This protein binds this small molecule.
Small molecule (SMILES): C/C(NCc1cnc(C)nc1N)=C(/S)CCO[P](=O)([O-])O[P](=O)([O-])O

Sequence of chain 2.A:
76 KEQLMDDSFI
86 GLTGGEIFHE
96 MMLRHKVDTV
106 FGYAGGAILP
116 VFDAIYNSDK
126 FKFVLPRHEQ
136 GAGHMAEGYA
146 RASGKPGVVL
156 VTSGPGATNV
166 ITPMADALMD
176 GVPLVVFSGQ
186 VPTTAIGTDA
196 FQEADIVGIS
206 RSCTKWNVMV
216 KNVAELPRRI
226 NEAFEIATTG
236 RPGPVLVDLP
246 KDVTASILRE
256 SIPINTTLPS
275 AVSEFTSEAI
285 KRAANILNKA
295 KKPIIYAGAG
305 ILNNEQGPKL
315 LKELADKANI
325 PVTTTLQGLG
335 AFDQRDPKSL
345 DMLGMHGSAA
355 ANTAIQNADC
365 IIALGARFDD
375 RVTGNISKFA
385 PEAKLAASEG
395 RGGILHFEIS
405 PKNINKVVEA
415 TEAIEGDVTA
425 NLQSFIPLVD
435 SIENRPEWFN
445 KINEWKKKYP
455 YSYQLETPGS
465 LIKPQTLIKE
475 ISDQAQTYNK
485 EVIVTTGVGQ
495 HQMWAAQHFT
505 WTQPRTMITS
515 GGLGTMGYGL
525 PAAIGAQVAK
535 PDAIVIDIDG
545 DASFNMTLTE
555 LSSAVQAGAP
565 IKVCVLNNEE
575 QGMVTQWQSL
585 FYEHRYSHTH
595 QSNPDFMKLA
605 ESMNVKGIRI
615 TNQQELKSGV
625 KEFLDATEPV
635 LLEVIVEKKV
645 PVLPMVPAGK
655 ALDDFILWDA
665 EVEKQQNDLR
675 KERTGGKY

Binding-site contacts:
Ligand atom C4' contacts residue TZD1 of chain 2.F at 0.1 Å.
Ligand atom O3B contacts residue GLU574 of chain 2.A at 3.1 Å (salt-bridge).
Ligand atom O1B contacts residue MET577 of chain 2.A at 3.0 Å (h-bond).
Ligand atom S1 contacts residue TZD1 of chain 2.F at 0.6 Å (h-bond).
Ligand atom C7' contacts residue TZD1 of chain 2.F at 0.4 Å.
Ligand atom C5' contacts residue TZD1 of chain 2.F at 0.2 Å.
Ligand atom O3B contacts residue TZD1 of chain 2.F at 0.1 Å (h-bond).
Ligand atom O2B contacts residue TZD1 of chain 2.F at 0.1 Å (h-bond).
Ligand atom CM2 contacts residue TZD1 of chain 2.F at 0.3 Å.
Ligand atom N3 contacts residue TZD1 of chain 2.F at 0.2 Å (h-bond).
Ligand atom N1' contacts residue TZD1 of chain 2.F at 0.3 Å (h-bond).
Ligand atom O1B contacts residue GLN494 of chain 2.A at 2.7 Å (h-bond).
Ligand atom O2A contacts residue TZD1 of chain 2.F at 0.2 Å (h-bond).
Ligand atom O1A contacts residue TZD1 of chain 2.F at 0.1 Å (h-bond).
Ligand atom O2A contacts residue SER547 of chain 2.A at 2.7 Å (h-bond).
Ligand atom CM4 contacts residue TZD1 of chain 2.F at 0.3 Å.
Ligand atom O1A contacts residue ASP545 of chain 2.A at 2.8 Å (salt-bridge).
Ligand atom O1A contacts residue MG1 of chain 2.D at 2.1 Å.
Ligand atom O3A contacts residue HIS495 of chain 2.A at 3.0 Å (h-bond).
Ligand atom O3A contacts residue TZD1 of chain 2.F at 0.1 Å (h-bond).
Ligand atom O7 contacts residue TZD1 of chain 2.F at 0.2 Å (h-bond).
Ligand atom O3B contacts residue GLY576 of chain 2.A at 2.8 Å (h-bond).
Ligand atom C4 contacts residue TZD1 of chain 2.F at 0.2 Å.
Ligand atom C7 contacts residue TZD1 of chain 2.F at 0.4 Å.
Ligand atom C5 contacts residue TZD1 of chain 2.F at 0.1 Å.
Ligand atom PB contacts residue TZD1 of chain 2.F at 0.1 Å.
Ligand atom O1A contacts residue ALA546 of chain 2.A at 3.0 Å (h-bond).
Ligand atom N4' contacts residue TZD1 of chain 2.F at 0.2 Å (h-bond).
Ligand atom O1A contacts residue GLU574 of chain 2.A at 3.1 Å (salt-bridge).
Ligand atom O3B contacts residue MG1 of chain 2.D at 2.1 Å.
Ligand atom C6' contacts residue TZD1 of chain 2.F at 0.3 Å.
Ligand atom C6 contacts residue TZD1 of chain 2.F at 0.3 Å.
Ligand atom PA contacts residue TZD1 of chain 2.F at 0.1 Å.
Ligand atom O3B contacts residue ASN572 of chain 2.A at 3.1 Å (h-bond).
Ligand atom N4' contacts residue GLY518 of chain 2.A at 3.0 Å (h-bond).
Ligand atom C2' contacts residue TZD1 of chain 2.F at 0.2 Å.
Ligand atom N3' contacts residue TZD1 of chain 2.F at 0.1 Å (h-bond).
Ligand atom N4' contacts residue GLN197 of chain 3.A at 3.0 Å (h-bond).
Ligand atom O1B contacts residue TZD1 of chain 2.F at 0.1 Å (h-bond).
Ligand atom N1' contacts residue GLU134 of chain 3.A at 2.8 Å (salt-bridge).

Sequence of chain 3.A:
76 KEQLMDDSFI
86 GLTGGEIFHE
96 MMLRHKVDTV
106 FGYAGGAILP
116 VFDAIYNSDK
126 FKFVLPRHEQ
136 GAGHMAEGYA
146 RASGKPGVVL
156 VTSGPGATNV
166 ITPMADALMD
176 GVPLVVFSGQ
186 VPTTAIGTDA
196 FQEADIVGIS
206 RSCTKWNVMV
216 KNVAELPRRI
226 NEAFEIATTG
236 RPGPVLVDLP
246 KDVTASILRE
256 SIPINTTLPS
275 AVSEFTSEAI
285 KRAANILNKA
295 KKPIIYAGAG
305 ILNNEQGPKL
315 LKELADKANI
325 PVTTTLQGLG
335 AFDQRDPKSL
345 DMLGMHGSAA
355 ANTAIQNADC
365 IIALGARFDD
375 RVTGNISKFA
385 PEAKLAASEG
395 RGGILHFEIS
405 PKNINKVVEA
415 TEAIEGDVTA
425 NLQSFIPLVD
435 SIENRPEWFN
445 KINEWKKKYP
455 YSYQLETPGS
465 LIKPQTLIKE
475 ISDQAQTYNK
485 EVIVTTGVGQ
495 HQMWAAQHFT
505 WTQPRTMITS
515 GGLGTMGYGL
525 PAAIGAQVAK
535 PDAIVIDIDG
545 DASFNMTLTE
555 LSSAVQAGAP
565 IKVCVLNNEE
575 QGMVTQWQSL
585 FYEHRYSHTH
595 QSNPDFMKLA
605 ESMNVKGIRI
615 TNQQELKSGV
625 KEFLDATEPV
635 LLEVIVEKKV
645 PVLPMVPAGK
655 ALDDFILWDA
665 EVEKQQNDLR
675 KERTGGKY